Binding-site contacts:
Ligand atom O5 contacts residue PHE240 of chain 2.B at 3.7 Å.
Ligand atom C3 contacts residue ASN341 of chain 2.B at 3.8 Å.
Ligand atom N2 contacts residue SER291 of chain 2.B at 2.9 Å (h-bond).
Ligand atom C4 contacts residue ASN341 of chain 2.B at 3.4 Å.
Ligand atom C2 contacts residue ARG237 of chain 2.B at 4.2 Å.
Ligand atom C1 contacts residue SER291 of chain 2.B at 4.2 Å.
Ligand atom C8 contacts residue ALA292 of chain 2.B at 3.9 Å (hydrophobic).
Ligand atom C4 contacts residue PHE240 of chain 2.B at 4.1 Å (hydrophobic).
Ligand atom O7 contacts residue ARG237 of chain 2.B at 3.0 Å (salt-bridge).
Ligand atom O6 contacts residue PHE343 of chain 2.B at 3.6 Å.
Ligand atom C6 contacts residue PHE343 of chain 2.B at 3.9 Å (hydrophobic).
Ligand atom C6 contacts residue ASN244 of chain 2.B at 4.0 Å.
Ligand atom C7 contacts residue ARG237 of chain 2.B at 3.9 Å.
Ligand atom O4 contacts residue ASN244 of chain 2.B at 3.5 Å (h-bond).
Ligand atom C5 contacts residue PHE240 of chain 2.B at 4.2 Å (hydrophobic).
Ligand atom C2 contacts residue PHE240 of chain 2.B at 4.2 Å (hydrophobic).
Ligand atom C2 contacts residue ASN289 of chain 2.B at 4.4 Å.
Ligand atom C2 contacts residue SER291 of chain 2.B at 3.8 Å.
Ligand atom C3 contacts residue SER291 of chain 2.B at 3.8 Å.
Ligand atom O4 contacts residue ASN341 of chain 2.B at 2.6 Å (h-bond).
Ligand atom C3 contacts residue ARG237 of chain 2.B at 4.0 Å.
Ligand atom C7 contacts residue SER291 of chain 2.B at 3.7 Å.
Ligand atom C8 contacts residue SER291 of chain 2.B at 3.6 Å.
Ligand atom O3 contacts residue SER291 of chain 2.B at 4.2 Å.
Ligand atom O3 contacts residue ASN341 of chain 2.B at 3.2 Å (h-bond).
Ligand atom C3 contacts residue ASN289 of chain 2.B at 3.5 Å.
Ligand atom O7 contacts residue ALA292 of chain 2.B at 4.2 Å.
Ligand atom C7 contacts residue ALA292 of chain 2.B at 4.0 Å (hydrophobic).
Ligand atom C4 contacts residue ASN244 of chain 2.B at 4.0 Å.
Ligand atom O4 contacts residue ARG237 of chain 2.B at 4.3 Å.
Ligand atom C4 contacts residue ARG237 of chain 2.B at 4.2 Å.
Ligand atom O3 contacts residue ASN289 of chain 2.B at 4.2 Å.
Ligand atom C1 contacts residue PHE240 of chain 2.B at 4.4 Å (hydrophobic).
Ligand atom C4 contacts residue ASN289 of chain 2.B at 4.1 Å.
Ligand atom O3 contacts residue ALA292 of chain 2.B at 3.7 Å.
Ligand atom C6 contacts residue PHE240 of chain 2.B at 3.7 Å (hydrophobic).
Ligand atom O4 contacts residue PHE343 of chain 2.B at 4.0 Å.
Ligand atom O4 contacts residue ASN289 of chain 2.B at 3.5 Å.
Ligand atom C5 contacts residue ASN289 of chain 2.B at 4.0 Å.
Ligand atom O3 contacts residue ARG237 of chain 2.B at 2.9 Å (salt-bridge).

Sequence of chain 2.B:
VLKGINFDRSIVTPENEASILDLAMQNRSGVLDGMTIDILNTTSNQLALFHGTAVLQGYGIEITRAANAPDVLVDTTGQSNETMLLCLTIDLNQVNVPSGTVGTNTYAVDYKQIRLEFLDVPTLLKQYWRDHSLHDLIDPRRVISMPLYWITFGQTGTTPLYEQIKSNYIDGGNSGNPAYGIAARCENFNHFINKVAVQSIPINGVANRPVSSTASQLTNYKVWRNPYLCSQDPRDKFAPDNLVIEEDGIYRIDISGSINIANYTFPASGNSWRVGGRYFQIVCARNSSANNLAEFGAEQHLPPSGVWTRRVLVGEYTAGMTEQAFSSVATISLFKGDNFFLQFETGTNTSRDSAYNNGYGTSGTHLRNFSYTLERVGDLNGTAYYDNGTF

The protein below binds the small molecule below.
Small molecule (SMILES): CC(=O)N[C@@H]1[C@@H](O)[C@H](O)[C@@H](CO)O[C@H]1O